Sequence of chain 2.B:
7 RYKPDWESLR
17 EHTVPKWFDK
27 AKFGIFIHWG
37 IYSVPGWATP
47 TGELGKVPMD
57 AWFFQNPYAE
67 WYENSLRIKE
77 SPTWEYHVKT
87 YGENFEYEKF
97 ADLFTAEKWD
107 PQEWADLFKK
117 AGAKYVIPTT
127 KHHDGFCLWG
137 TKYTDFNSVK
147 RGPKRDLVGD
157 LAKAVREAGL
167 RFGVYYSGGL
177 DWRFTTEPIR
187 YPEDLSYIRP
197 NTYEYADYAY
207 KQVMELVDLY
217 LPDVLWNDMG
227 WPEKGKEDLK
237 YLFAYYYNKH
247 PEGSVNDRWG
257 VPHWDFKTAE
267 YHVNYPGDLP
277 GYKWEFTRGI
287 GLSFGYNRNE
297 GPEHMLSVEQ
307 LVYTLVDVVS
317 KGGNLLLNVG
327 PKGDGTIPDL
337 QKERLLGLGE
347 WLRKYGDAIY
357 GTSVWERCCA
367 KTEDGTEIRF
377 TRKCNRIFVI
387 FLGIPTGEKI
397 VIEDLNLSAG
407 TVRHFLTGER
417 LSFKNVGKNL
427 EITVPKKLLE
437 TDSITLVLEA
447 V

This small molecule binds to this protein.
Small molecule (SMILES): C[C@@H]1N[C@H](CNC(=O)c2cc3ccccc3o2)[C@@H](O)[C@H](O)[C@@H]1O

Binding-site contacts:
Ligand atom OAE contacts residue TRP67 of chain 2.B at 3.2 Å (h-bond).
Ligand atom OAE contacts residue HIS128 of chain 2.B at 2.9 Å.
Ligand atom CAH contacts residue ARG254 of chain 2.B at 3.6 Å.
Ligand atom CAA contacts residue GLU266 of chain 2.B at 3.5 Å.
Ligand atom CAA contacts residue PHE290 of chain 2.B at 3.6 Å (hydrophobic).
Ligand atom CAJ contacts residue ARG254 of chain 2.B at 3.5 Å.
Ligand atom CAQ contacts residue ARG254 of chain 2.B at 3.5 Å.
Ligand atom CAG contacts residue THR264 of chain 2.B at 3.3 Å.
Ligand atom CAS contacts residue GLU266 of chain 2.B at 3.3 Å.
Ligand atom CAG contacts residue ASN270 of chain 2.B at 3.0 Å.
Ligand atom CAT contacts residue GLU266 of chain 2.B at 3.5 Å.
Ligand atom OAB contacts residue ASP224 of chain 2.B at 3.0 Å (salt-bridge).
Ligand atom CAP contacts residue ARG254 of chain 2.B at 3.3 Å.
Ligand atom CAR contacts residue ARG254 of chain 2.B at 3.4 Å.
Ligand atom CAO contacts residue ARG254 of chain 2.B at 3.4 Å.
Ligand atom NAM contacts residue ASP224 of chain 2.B at 2.6 Å (salt-bridge).
Ligand atom CAF contacts residue ASN270 of chain 2.B at 3.1 Å.
Ligand atom OAN contacts residue ARG254 of chain 2.B at 3.5 Å.
Ligand atom OAC contacts residue ASP224 of chain 2.B at 3.4 Å (salt-bridge).
Ligand atom NAM contacts residue GLU266 of chain 2.B at 3.1 Å (salt-bridge).
Ligand atom CAW contacts residue GLU66 of chain 2.B at 3.3 Å.
Ligand atom CAU contacts residue HIS34 of chain 2.B at 3.4 Å.
Ligand atom OAC contacts residue TYR171 of chain 2.B at 3.3 Å (h-bond).
Ligand atom NAL contacts residue ASP224 of chain 2.B at 3.5 Å (salt-bridge).
Ligand atom NAM contacts residue ARG254 of chain 2.B at 3.7 Å.
Ligand atom CAV contacts residue ASP224 of chain 2.B at 3.5 Å.
Ligand atom CAO contacts residue ASP224 of chain 2.B at 3.3 Å.
Ligand atom NAL contacts residue GLU266 of chain 2.B at 3.5 Å (salt-bridge).
Ligand atom CAK contacts residue ASP224 of chain 2.B at 3.2 Å.
Ligand atom OAC contacts residue HIS128 of chain 2.B at 2.9 Å (h-bond).
Ligand atom OAB contacts residue MET225 of chain 2.B at 3.2 Å (h-bond).
Ligand atom OAD contacts residue TRP67 of chain 2.B at 2.7 Å (h-bond).
Ligand atom CAW contacts residue TYR64 of chain 2.B at 3.6 Å (hydrophobic).
Ligand atom CAJ contacts residue GLU266 of chain 2.B at 3.5 Å.
Ligand atom OAE contacts residue GLU66 of chain 2.B at 2.7 Å (salt-bridge).
Ligand atom CAT contacts residue ASP224 of chain 2.B at 3.2 Å.
Ligand atom OAD contacts residue HIS129 of chain 2.B at 2.7 Å (h-bond).
Ligand atom NAL contacts residue ARG254 of chain 2.B at 3.5 Å (salt-bridge).
Ligand atom OAC contacts residue HIS34 of chain 2.B at 2.7 Å (h-bond).
Ligand atom CAV contacts residue HIS129 of chain 2.B at 3.3 Å.